Sequence of chain 1.A:
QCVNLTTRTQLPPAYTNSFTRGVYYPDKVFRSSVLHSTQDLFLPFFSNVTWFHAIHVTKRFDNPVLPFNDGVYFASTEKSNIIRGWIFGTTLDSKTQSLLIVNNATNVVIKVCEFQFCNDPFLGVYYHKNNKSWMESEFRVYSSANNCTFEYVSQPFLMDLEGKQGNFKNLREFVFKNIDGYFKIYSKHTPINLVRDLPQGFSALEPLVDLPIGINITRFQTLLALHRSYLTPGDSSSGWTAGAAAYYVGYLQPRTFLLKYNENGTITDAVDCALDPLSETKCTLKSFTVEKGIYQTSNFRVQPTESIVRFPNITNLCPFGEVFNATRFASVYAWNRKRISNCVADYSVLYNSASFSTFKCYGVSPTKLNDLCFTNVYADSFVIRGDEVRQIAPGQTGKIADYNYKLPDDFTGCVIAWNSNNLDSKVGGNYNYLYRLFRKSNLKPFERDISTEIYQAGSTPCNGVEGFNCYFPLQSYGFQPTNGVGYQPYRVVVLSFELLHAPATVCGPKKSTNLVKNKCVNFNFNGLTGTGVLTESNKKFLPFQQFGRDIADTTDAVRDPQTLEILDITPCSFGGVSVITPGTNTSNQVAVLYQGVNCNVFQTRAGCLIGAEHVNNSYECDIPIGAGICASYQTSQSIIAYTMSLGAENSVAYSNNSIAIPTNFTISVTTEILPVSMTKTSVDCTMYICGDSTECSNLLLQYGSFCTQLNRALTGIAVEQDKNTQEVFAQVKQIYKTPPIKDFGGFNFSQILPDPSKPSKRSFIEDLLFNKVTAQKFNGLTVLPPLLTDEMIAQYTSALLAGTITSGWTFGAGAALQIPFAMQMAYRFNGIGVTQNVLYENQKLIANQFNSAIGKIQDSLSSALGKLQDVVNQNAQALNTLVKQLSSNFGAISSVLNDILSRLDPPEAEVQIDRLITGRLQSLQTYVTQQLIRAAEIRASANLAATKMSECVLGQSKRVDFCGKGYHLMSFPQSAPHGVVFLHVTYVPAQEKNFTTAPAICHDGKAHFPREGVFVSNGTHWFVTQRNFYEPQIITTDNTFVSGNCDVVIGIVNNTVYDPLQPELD

A small-molecule ligand and the protein it binds are described below.
Small molecule (SMILES): CC(=O)N[C@@H]1[C@@H](O)[C@H](O)[C@@H](CO)O[C@H]1O

Binding-site contacts:
Ligand atom C6 contacts residue THR267 of chain 1.A at 3.9 Å.
Ligand atom O5 contacts residue THR267 of chain 1.A at 3.1 Å (h-bond).
Ligand atom N2 contacts residue ASN265 of chain 1.A at 2.9 Å (h-bond).
Ligand atom C4 contacts residue ASN265 of chain 1.A at 4.2 Å.
Ligand atom O7 contacts residue ASN265 of chain 1.A at 3.3 Å (h-bond).
Ligand atom C6 contacts residue THR139 of chain 1.A at 3.8 Å.
Ligand atom C5 contacts residue THR267 of chain 1.A at 3.4 Å.
Ligand atom C1 contacts residue ASN265 of chain 1.A at 1.4 Å.
Ligand atom O5 contacts residue ASN265 of chain 1.A at 2.4 Å (h-bond).
Ligand atom C7 contacts residue ASN265 of chain 1.A at 3.2 Å.
Ligand atom O5 contacts residue THR139 of chain 1.A at 4.0 Å.
Ligand atom C1 contacts residue THR267 of chain 1.A at 3.5 Å.
Ligand atom C5 contacts residue ASN265 of chain 1.A at 3.6 Å.
Ligand atom C8 contacts residue ASN265 of chain 1.A at 3.9 Å.
Ligand atom O6 contacts residue THR139 of chain 1.A at 3.7 Å.
Ligand atom C3 contacts residue ASN265 of chain 1.A at 3.8 Å.
Ligand atom C2 contacts residue ASN265 of chain 1.A at 2.4 Å.